Sequence of chain 1.A:
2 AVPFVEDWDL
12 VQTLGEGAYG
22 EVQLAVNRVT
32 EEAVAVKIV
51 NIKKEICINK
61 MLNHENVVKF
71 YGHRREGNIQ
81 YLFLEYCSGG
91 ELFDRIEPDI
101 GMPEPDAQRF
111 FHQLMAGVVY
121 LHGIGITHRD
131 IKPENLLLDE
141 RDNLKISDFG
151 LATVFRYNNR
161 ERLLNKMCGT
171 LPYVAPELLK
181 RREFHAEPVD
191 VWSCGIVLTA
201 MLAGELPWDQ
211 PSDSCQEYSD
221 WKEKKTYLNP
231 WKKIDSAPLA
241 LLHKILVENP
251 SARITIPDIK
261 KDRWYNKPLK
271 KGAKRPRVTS

Binding-site contacts:
Ligand atom C31 contacts residue TYR86 of chain 1.A at 3.7 Å (hydrophobic).
Ligand atom C17 contacts residue LEU15 of chain 1.A at 4.0 Å (hydrophobic).
Ligand atom C3 contacts residue VAL23 of chain 1.A at 3.7 Å (hydrophobic).
Ligand atom C22 contacts residue GLY90 of chain 1.A at 3.5 Å.
Ligand atom C13 contacts residue LEU15 of chain 1.A at 4.0 Å (hydrophobic).
Ligand atom N14 contacts residue LEU137 of chain 1.A at 3.8 Å.
Ligand atom C17 contacts residue CYS87 of chain 1.A at 3.6 Å (hydrophobic).
Ligand atom C20 contacts residue LEU15 of chain 1.A at 4.0 Å (hydrophobic).
Ligand atom C13 contacts residue CYS87 of chain 1.A at 3.7 Å (hydrophobic).
Ligand atom N14 contacts residue TYR86 of chain 1.A at 3.7 Å.
Ligand atom C15 contacts residue ALA36 of chain 1.A at 3.5 Å (hydrophobic).
Ligand atom C21 contacts residue GLY90 of chain 1.A at 3.6 Å.
Ligand atom C30 contacts residue SER88 of chain 1.A at 3.1 Å.
Ligand atom C15 contacts residue GLU85 of chain 1.A at 3.2 Å.
Ligand atom N16 contacts residue CYS87 of chain 1.A at 2.9 Å (h-bond).
Ligand atom C1 contacts residue LEU84 of chain 1.A at 3.9 Å (hydrophobic).
Ligand atom N26 contacts residue GLY90 of chain 1.A at 3.9 Å.
Ligand atom S12 contacts residue LEU137 of chain 1.A at 3.7 Å.
Ligand atom N14 contacts residue GLU85 of chain 1.A at 3.7 Å.
Ligand atom C31 contacts residue SER88 of chain 1.A at 3.4 Å.
Ligand atom C22 contacts residue LEU15 of chain 1.A at 4.0 Å (hydrophobic).
Ligand atom C15 contacts residue CYS87 of chain 1.A at 3.8 Å (hydrophobic).
Ligand atom C22 contacts residue TYR86 of chain 1.A at 4.0 Å (hydrophobic).
Ligand atom C19 contacts residue LEU15 of chain 1.A at 3.2 Å (hydrophobic).
Ligand atom N6 contacts residue VAL68 of chain 1.A at 4.0 Å.
Ligand atom N16 contacts residue TYR86 of chain 1.A at 3.5 Å.
Ligand atom N14 contacts residue CYS87 of chain 1.A at 2.9 Å (h-bond).
Ligand atom C4 contacts residue LEU137 of chain 1.A at 3.6 Å (hydrophobic).
Ligand atom C11 contacts residue LEU137 of chain 1.A at 3.3 Å (hydrophobic).
Ligand atom C15 contacts residue LEU137 of chain 1.A at 3.4 Å (hydrophobic).
Ligand atom C5 contacts residue VAL68 of chain 1.A at 3.9 Å (hydrophobic).
Ligand atom C2 contacts residue VAL23 of chain 1.A at 3.9 Å (hydrophobic).
Ligand atom N6 contacts residue LEU84 of chain 1.A at 3.6 Å.
Ligand atom C13 contacts residue TYR86 of chain 1.A at 4.0 Å (hydrophobic).
Ligand atom N6 contacts residue SER147 of chain 1.A at 4.0 Å.
Ligand atom N18 contacts residue LEU15 of chain 1.A at 3.7 Å.
Ligand atom C5 contacts residue LEU137 of chain 1.A at 3.9 Å (hydrophobic).
Ligand atom C13 contacts residue LEU137 of chain 1.A at 3.9 Å (hydrophobic).
Ligand atom C11 contacts residue ALA36 of chain 1.A at 3.8 Å (hydrophobic).
Ligand atom C22 contacts residue CYS87 of chain 1.A at 3.4 Å (hydrophobic).

The protein below binds the small molecule below.
Small molecule (SMILES): O=C(CN1CCN(c2ccnc(Nc3ncc(-c4cccnc4)s3)c2)CC1)N1CCOCC1